Sequence of chain 1.D:
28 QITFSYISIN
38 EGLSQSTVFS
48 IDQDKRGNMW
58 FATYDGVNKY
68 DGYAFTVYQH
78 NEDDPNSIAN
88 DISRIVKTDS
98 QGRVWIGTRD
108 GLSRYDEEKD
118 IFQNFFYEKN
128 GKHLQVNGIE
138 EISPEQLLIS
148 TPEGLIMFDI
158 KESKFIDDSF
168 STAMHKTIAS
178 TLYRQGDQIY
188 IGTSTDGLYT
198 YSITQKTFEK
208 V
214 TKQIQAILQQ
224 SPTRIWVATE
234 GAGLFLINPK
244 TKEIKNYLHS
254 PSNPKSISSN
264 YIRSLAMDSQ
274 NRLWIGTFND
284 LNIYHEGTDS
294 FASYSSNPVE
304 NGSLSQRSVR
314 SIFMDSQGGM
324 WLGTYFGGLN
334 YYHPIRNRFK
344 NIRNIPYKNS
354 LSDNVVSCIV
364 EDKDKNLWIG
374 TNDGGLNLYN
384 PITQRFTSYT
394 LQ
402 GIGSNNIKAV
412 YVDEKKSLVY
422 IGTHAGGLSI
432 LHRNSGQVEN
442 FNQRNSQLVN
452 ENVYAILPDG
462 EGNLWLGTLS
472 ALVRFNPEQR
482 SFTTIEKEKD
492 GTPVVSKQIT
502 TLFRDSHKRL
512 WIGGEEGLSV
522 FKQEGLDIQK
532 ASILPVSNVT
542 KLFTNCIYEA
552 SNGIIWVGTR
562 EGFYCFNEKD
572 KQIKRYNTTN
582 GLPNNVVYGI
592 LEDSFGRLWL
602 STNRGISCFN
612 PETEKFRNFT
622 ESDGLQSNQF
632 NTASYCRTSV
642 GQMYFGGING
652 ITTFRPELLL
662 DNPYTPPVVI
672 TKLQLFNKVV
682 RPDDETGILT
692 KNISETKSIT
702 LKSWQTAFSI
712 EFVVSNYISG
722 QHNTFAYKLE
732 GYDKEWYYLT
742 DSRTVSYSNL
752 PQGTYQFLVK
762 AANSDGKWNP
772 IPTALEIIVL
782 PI

Binding-site contacts:
Ligand atom O8 contacts residue GLN499 of chain 1.D at 3.1 Å (h-bond).
Ligand atom O6A contacts residue SER311 of chain 1.C at 2.8 Å (h-bond).
Ligand atom O9 contacts residue GLN499 of chain 1.D at 3.9 Å.
Ligand atom C2 contacts residue TYR455 of chain 1.D at 3.4 Å (hydrophobic).
Ligand atom S contacts residue TYR61 of chain 1.C at 3.9 Å.
Ligand atom C4 contacts residue HIS425 of chain 1.D at 3.7 Å.
Ligand atom N2 contacts residue ARG313 of chain 1.C at 3.4 Å (salt-bridge).
Ligand atom C4 contacts residue TYR328 of chain 1.C at 3.5 Å (hydrophobic).
Ligand atom O5 contacts residue PHE281 of chain 1.C at 4.0 Å.
Ligand atom S contacts residue GLN499 of chain 1.D at 3.9 Å.
Ligand atom O9 contacts residue PHE544 of chain 1.D at 3.7 Å.
Ligand atom O3 contacts residue ASN375 of chain 1.D at 3.2 Å (h-bond).
Ligand atom O3 contacts residue ASN407 of chain 1.D at 3.8 Å.
Ligand atom O6B contacts residue SER311 of chain 1.C at 3.9 Å.
Ligand atom O6A contacts residue TYR328 of chain 1.C at 3.6 Å.
Ligand atom O2 contacts residue TYR455 of chain 1.D at 2.9 Å (h-bond).
Ligand atom O8 contacts residue THR501 of chain 1.D at 3.7 Å.
Ligand atom O7A contacts residue TYR328 of chain 1.C at 3.5 Å (h-bond).
Ligand atom O6A contacts residue PHE281 of chain 1.C at 3.5 Å.
Ligand atom O6A contacts residue ARG266 of chain 1.C at 3.8 Å.
Ligand atom C5 contacts residue LEU470 of chain 1.D at 3.8 Å (hydrophobic).
Ligand atom O6B contacts residue ARG266 of chain 1.C at 2.6 Å (salt-bridge).
Ligand atom O6B contacts residue TYR328 of chain 1.C at 3.4 Å.
Ligand atom C6 contacts residue ARG266 of chain 1.C at 3.5 Å.
Ligand atom C1 contacts residue TYR455 of chain 1.D at 4.0 Å (hydrophobic).
Ligand atom O3 contacts residue ARG313 of chain 1.C at 3.1 Å (salt-bridge).
Ligand atom C6 contacts residue SER311 of chain 1.C at 3.7 Å.
Ligand atom C6 contacts residue TYR328 of chain 1.C at 3.3 Å (hydrophobic).
Ligand atom C7 contacts residue ARG313 of chain 1.C at 3.3 Å.
Ligand atom O4 contacts residue TYR455 of chain 1.D at 3.4 Å (h-bond).
Ligand atom O6B contacts residue ARG313 of chain 1.C at 3.5 Å.
Ligand atom O3 contacts residue TYR328 of chain 1.C at 4.0 Å.
Ligand atom C5 contacts residue TYR328 of chain 1.C at 3.6 Å (hydrophobic).
Ligand atom C3 contacts residue TYR328 of chain 1.C at 3.9 Å (hydrophobic).
Ligand atom O9 contacts residue TYR61 of chain 1.C at 2.6 Å (h-bond).
Ligand atom O4 contacts residue HIS425 of chain 1.D at 3.2 Å.
Ligand atom C6 contacts residue PHE281 of chain 1.C at 3.6 Å (hydrophobic).
Ligand atom C5 contacts residue PHE281 of chain 1.C at 3.9 Å (hydrophobic).
Ligand atom O7 contacts residue ARG313 of chain 1.C at 2.8 Å (salt-bridge).
Ligand atom O5 contacts residue LEU470 of chain 1.D at 3.7 Å.

Sequence of chain 1.C:
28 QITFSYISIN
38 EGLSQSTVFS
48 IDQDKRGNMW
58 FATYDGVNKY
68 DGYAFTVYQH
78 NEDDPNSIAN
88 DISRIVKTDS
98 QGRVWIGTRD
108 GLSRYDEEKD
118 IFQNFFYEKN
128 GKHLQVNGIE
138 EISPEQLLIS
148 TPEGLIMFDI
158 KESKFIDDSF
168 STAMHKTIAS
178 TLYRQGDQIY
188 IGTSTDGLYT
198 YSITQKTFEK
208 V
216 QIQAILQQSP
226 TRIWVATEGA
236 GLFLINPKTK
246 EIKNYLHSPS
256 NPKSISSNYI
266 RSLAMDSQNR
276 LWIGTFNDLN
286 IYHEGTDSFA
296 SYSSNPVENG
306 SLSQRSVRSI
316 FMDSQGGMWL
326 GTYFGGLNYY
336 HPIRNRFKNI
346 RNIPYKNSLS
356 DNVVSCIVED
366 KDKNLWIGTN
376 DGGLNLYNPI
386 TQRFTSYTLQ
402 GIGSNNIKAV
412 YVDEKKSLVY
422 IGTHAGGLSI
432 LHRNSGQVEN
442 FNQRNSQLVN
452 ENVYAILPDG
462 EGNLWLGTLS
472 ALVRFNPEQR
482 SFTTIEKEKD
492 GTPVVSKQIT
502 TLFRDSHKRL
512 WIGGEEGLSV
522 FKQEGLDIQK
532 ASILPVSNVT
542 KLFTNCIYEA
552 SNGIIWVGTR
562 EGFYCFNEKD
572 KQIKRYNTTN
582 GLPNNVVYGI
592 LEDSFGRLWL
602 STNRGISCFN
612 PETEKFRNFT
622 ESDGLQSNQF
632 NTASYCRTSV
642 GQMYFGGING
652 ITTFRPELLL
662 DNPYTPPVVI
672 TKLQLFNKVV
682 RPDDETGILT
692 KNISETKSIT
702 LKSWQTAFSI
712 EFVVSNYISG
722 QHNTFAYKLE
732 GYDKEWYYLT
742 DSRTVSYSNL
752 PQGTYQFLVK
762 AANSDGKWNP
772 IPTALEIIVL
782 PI

The protein below binds the small molecule below.
Small molecule (SMILES): CC(=O)N[C@@H]1[C@@H](O)[C@@H](O[C@@H]2OC(C(=O)O)=C[C@H](O)[C@H]2O)[C@@H](COS(=O)(=O)O)O[C@H]1O